Binding-site contacts:
Ligand atom O7 contacts residue PHE445 of chain 1.B at 2.8 Å (h-bond).
Ligand atom C1 contacts residue 06S1 of chain 1.U at 3.8 Å.
Ligand atom C2 contacts residue 06S1 of chain 1.U at 3.6 Å.
Ligand atom C8 contacts residue SER208 of chain 1.B at 3.4 Å.
Ligand atom C3 contacts residue ASN271 of chain 1.B at 3.8 Å.
Ligand atom C8 contacts residue 06S1 of chain 1.U at 3.7 Å.
Ligand atom C3 contacts residue 06S1 of chain 1.U at 3.6 Å.
Ligand atom C8 contacts residue ASP230 of chain 1.B at 3.9 Å.
Ligand atom N2 contacts residue ASN271 of chain 1.B at 3.0 Å (h-bond).
Ligand atom O7 contacts residue LEU228 of chain 1.B at 3.4 Å.
Ligand atom O3 contacts residue 06S1 of chain 1.U at 3.5 Å (h-bond).
Ligand atom C8 contacts residue LEU228 of chain 1.B at 3.4 Å (hydrophobic).
Ligand atom C6 contacts residue SER443 of chain 1.B at 3.9 Å.
Ligand atom O7 contacts residue LYS204 of chain 1.B at 3.3 Å (salt-bridge).
Ligand atom N2 contacts residue SER232 of chain 1.B at 3.8 Å.
Ligand atom O6 contacts residue 06S1 of chain 1.U at 2.8 Å (h-bond).
Ligand atom C1 contacts residue ASN271 of chain 1.B at 1.4 Å.
Ligand atom C1 contacts residue ASP230 of chain 1.B at 3.3 Å.
Ligand atom O5 contacts residue ASN271 of chain 1.B at 2.3 Å (h-bond).
Ligand atom C6 contacts residue HIS442 of chain 1.B at 3.3 Å.
Ligand atom C7 contacts residue 06S1 of chain 1.U at 3.7 Å.
Ligand atom C8 contacts residue TYR269 of chain 1.B at 3.4 Å (hydrophobic).
Ligand atom N2 contacts residue ASP230 of chain 1.B at 2.9 Å (salt-bridge).
Ligand atom O7 contacts residue ASN444 of chain 1.B at 3.2 Å (h-bond).
Ligand atom C7 contacts residue PHE445 of chain 1.B at 3.8 Å (hydrophobic).
Ligand atom O4 contacts residue PHE206 of chain 1.B at 3.9 Å.
Ligand atom O6 contacts residue HIS442 of chain 1.B at 3.7 Å.
Ligand atom C7 contacts residue LEU228 of chain 1.B at 3.2 Å (hydrophobic).
Ligand atom C7 contacts residue ASP230 of chain 1.B at 3.9 Å.
Ligand atom C3 contacts residue ASP230 of chain 1.B at 3.8 Å.
Ligand atom C2 contacts residue HIS442 of chain 1.B at 3.8 Å.
Ligand atom N2 contacts residue 06S1 of chain 1.U at 2.8 Å (h-bond).
Ligand atom C5 contacts residue ASN271 of chain 1.B at 3.6 Å.
Ligand atom C8 contacts residue PHE445 of chain 1.B at 3.5 Å (hydrophobic).
Ligand atom N2 contacts residue LEU228 of chain 1.B at 3.7 Å.
Ligand atom C8 contacts residue SER232 of chain 1.B at 3.6 Å.
Ligand atom C2 contacts residue ASP230 of chain 1.B at 3.6 Å.
Ligand atom C2 contacts residue ASN271 of chain 1.B at 2.5 Å.
Ligand atom C7 contacts residue ASN271 of chain 1.B at 3.8 Å.
Ligand atom C6 contacts residue 06S1 of chain 1.U at 3.9 Å.

This small molecule binds to this protein.
Small molecule (SMILES): CC(=O)N[C@H]1[C@H](O[C@H]2[C@H](O)[C@@H](NC(C)=O)CO[C@@H]2CO)O[C@H](CO)[C@@H](O[C@@H]2O[C@H](CO)[C@@H](O)[C@H](O)[C@@H]2O)[C@@H]1O

Sequence of chain 1.B:
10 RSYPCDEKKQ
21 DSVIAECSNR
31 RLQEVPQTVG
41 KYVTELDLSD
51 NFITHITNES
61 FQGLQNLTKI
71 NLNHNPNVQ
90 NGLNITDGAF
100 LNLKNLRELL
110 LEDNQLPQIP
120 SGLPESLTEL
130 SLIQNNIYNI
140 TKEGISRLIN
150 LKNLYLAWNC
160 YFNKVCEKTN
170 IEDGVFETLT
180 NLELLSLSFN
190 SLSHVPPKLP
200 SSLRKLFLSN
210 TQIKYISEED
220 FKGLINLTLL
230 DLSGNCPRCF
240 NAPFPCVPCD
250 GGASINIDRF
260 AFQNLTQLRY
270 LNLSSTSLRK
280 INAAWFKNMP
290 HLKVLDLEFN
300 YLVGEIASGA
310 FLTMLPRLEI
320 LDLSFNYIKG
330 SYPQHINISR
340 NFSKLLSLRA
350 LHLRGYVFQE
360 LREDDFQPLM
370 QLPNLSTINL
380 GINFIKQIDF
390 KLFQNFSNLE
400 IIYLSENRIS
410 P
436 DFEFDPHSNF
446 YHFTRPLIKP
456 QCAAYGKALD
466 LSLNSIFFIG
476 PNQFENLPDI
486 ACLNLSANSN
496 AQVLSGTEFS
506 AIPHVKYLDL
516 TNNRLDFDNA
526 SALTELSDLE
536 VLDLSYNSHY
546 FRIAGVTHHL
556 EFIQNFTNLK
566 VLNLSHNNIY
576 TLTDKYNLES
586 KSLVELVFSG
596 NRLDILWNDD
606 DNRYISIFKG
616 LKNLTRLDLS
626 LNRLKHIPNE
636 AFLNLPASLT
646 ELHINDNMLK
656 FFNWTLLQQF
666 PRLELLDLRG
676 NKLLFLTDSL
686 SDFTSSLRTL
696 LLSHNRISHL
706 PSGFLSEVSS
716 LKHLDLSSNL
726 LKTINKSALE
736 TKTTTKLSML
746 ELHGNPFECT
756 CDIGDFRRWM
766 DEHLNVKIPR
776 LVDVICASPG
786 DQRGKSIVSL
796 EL